The protein below binds the small molecule below.
Small molecule (SMILES): CC(=O)N[C@@H]1[C@@H](O)[C@H](O)[C@@H](CO)O[C@H]1O

Sequence of chain 1.B:
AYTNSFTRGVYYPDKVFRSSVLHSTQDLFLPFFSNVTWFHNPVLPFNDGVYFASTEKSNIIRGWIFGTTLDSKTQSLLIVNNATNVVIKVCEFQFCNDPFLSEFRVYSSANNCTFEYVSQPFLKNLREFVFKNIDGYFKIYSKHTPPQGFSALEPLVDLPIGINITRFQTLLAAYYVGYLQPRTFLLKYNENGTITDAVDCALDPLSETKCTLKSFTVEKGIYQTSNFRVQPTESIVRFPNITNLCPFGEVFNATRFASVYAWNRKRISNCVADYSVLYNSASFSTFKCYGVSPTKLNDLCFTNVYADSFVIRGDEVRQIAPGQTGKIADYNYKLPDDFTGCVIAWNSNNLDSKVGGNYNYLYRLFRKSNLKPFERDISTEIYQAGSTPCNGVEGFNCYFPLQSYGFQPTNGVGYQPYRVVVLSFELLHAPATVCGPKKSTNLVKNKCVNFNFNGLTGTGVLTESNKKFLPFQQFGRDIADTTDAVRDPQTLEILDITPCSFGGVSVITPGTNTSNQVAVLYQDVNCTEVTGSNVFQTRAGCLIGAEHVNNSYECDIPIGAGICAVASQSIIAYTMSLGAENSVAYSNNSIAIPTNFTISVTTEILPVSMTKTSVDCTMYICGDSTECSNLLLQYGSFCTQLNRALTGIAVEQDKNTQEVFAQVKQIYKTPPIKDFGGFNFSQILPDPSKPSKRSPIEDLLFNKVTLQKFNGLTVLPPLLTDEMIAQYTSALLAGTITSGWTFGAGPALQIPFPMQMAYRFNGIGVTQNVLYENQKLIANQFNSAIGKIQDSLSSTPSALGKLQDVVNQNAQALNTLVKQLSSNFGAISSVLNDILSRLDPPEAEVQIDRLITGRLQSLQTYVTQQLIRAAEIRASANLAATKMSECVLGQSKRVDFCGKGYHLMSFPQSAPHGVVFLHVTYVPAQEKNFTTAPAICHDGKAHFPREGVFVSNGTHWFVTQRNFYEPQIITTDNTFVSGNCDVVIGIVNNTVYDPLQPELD

Sequence of chain 1.C:
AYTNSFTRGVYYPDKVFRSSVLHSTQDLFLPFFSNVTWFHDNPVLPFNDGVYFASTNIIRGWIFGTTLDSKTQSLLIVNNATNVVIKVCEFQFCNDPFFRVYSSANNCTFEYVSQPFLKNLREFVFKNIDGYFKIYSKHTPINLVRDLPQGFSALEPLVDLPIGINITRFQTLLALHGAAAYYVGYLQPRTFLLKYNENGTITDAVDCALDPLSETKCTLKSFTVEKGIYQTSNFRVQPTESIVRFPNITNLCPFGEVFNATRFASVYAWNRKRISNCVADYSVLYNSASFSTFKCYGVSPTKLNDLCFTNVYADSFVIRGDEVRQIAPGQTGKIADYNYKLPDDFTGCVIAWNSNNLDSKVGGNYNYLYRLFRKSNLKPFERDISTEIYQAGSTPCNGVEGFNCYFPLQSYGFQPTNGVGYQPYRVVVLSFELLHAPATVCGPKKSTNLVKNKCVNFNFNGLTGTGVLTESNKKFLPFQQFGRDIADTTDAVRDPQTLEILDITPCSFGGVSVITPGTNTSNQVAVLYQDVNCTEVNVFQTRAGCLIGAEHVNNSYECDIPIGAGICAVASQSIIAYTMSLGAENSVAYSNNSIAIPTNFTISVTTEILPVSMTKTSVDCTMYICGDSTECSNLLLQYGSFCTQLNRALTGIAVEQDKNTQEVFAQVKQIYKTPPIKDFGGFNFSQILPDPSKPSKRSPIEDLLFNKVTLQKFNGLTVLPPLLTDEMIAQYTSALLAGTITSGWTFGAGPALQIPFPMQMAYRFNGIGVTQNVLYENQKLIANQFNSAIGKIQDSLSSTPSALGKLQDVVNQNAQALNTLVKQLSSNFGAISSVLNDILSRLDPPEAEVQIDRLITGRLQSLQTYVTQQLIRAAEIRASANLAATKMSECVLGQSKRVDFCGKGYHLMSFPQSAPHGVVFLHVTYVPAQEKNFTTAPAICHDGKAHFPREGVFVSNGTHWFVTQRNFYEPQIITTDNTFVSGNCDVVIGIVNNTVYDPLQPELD

Binding-site contacts:
Ligand atom C2 contacts residue ASN270 of chain 1.C at 2.5 Å.
Ligand atom C1 contacts residue ASN270 of chain 1.C at 1.4 Å.
Ligand atom C7 contacts residue GLU269 of chain 1.C at 4.0 Å.
Ligand atom C7 contacts residue ASN270 of chain 1.C at 3.7 Å.
Ligand atom O5 contacts residue ASN270 of chain 1.C at 2.4 Å (h-bond).
Ligand atom C3 contacts residue GLU269 of chain 1.C at 4.0 Å.
Ligand atom C5 contacts residue ASN270 of chain 1.C at 3.7 Å.
Ligand atom C3 contacts residue ASN270 of chain 1.C at 3.8 Å.
Ligand atom C1 contacts residue GLU269 of chain 1.C at 4.2 Å.
Ligand atom O5 contacts residue LYS546 of chain 1.B at 3.4 Å.
Ligand atom N2 contacts residue ASN270 of chain 1.C at 2.9 Å (h-bond).
Ligand atom N2 contacts residue GLU269 of chain 1.C at 3.2 Å (salt-bridge).
Ligand atom C2 contacts residue GLU269 of chain 1.C at 4.0 Å.
Ligand atom C8 contacts residue GLU269 of chain 1.C at 3.9 Å.
Ligand atom C4 contacts residue ASN270 of chain 1.C at 4.2 Å.
Ligand atom C6 contacts residue LYS546 of chain 1.B at 4.4 Å.
Ligand atom O7 contacts residue ASN270 of chain 1.C at 4.2 Å.
Ligand atom C1 contacts residue LYS546 of chain 1.B at 3.8 Å.
Ligand atom C8 contacts residue ASN268 of chain 1.C at 3.7 Å.
Ligand atom C7 contacts residue ASN268 of chain 1.C at 4.3 Å.
Ligand atom C5 contacts residue LYS546 of chain 1.B at 4.2 Å.
Ligand atom O6 contacts residue LYS546 of chain 1.B at 3.4 Å.